Sequence of chain 1.A:
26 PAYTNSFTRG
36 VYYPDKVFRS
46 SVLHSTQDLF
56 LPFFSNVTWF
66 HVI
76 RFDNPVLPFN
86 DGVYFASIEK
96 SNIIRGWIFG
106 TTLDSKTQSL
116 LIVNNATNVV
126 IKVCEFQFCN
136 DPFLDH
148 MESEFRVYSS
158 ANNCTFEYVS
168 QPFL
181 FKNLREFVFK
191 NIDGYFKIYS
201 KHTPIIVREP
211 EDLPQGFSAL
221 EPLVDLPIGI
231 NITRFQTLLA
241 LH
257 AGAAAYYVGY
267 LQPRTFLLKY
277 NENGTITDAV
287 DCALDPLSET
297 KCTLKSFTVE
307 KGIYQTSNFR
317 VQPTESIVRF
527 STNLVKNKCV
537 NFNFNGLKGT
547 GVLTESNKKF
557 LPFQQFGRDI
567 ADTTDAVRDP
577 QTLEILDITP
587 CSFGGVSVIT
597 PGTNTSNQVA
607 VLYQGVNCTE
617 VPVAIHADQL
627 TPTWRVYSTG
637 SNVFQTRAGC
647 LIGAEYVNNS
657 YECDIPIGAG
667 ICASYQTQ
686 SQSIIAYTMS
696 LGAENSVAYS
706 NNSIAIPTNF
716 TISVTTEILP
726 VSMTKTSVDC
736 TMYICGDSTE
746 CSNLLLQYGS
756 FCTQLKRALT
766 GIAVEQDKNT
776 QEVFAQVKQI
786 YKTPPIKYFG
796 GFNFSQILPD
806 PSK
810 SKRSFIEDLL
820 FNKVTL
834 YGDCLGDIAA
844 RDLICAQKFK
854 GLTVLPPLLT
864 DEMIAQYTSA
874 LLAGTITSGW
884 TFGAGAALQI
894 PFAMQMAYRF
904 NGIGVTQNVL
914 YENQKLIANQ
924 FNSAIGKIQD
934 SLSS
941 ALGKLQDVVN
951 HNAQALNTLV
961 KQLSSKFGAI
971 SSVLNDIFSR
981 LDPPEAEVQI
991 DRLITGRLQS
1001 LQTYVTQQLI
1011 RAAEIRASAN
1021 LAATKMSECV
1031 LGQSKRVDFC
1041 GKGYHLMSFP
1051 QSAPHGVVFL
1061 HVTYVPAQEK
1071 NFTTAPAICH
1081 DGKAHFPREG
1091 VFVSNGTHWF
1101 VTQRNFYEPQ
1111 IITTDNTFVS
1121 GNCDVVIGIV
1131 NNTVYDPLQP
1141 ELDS

Sequence of chain 1.C:
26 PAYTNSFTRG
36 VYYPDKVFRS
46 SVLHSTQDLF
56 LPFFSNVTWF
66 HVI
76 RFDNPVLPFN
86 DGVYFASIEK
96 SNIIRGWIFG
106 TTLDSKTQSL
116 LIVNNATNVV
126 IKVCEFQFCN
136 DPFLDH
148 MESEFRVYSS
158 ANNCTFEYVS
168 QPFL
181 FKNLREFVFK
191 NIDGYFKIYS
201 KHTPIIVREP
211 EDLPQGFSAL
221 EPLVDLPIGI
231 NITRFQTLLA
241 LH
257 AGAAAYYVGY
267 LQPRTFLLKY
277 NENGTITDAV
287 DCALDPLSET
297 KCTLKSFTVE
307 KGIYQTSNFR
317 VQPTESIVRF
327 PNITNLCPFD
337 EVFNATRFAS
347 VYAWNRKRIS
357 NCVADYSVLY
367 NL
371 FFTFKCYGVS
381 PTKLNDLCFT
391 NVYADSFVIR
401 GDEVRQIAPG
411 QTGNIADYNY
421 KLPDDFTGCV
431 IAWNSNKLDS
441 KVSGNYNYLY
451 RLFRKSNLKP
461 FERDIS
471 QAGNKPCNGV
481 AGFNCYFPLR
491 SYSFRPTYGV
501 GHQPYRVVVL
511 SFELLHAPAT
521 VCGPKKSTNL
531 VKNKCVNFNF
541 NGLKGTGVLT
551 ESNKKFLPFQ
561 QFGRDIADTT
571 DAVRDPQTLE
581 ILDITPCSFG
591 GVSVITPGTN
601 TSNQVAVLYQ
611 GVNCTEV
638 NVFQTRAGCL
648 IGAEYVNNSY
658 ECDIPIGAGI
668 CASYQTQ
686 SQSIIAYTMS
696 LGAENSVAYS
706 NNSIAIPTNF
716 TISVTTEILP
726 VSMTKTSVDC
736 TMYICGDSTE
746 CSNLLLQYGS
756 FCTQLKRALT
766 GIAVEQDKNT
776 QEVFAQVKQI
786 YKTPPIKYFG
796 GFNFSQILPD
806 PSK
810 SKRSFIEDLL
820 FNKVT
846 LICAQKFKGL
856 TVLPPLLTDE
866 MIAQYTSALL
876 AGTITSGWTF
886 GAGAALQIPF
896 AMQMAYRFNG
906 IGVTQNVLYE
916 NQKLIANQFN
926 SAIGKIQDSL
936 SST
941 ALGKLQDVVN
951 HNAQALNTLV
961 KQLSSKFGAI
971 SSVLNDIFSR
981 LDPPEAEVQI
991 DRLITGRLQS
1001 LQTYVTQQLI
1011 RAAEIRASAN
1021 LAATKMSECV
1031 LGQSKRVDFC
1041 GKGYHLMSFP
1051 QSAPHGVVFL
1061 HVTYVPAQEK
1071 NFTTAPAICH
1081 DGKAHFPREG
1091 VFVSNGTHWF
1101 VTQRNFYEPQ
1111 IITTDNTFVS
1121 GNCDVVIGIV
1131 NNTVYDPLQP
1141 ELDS

A protein and the small-molecule ligand that binds it are described below.
Small molecule (SMILES): CC(=O)N[C@@H]1[C@@H](O)[C@H](O)[C@@H](CO)O[C@H]1O

Binding-site contacts:
Ligand atom C4 contacts residue TYR793 of chain 1.C at 3.6 Å (hydrophobic).
Ligand atom C5 contacts residue ASN706 of chain 1.A at 3.7 Å.
Ligand atom C7 contacts residue TYR793 of chain 1.C at 4.0 Å (hydrophobic).
Ligand atom C3 contacts residue TYR793 of chain 1.C at 4.0 Å (hydrophobic).
Ligand atom C6 contacts residue ILE791 of chain 1.C at 3.5 Å (hydrophobic).
Ligand atom C1 contacts residue ASN706 of chain 1.A at 1.5 Å.
Ligand atom O7 contacts residue ASN706 of chain 1.A at 3.0 Å (h-bond).
Ligand atom C8 contacts residue TYR793 of chain 1.C at 3.9 Å (hydrophobic).
Ligand atom C6 contacts residue ASN706 of chain 1.A at 4.4 Å.
Ligand atom O6 contacts residue ILE791 of chain 1.C at 4.3 Å.
Ligand atom C6 contacts residue TYR793 of chain 1.C at 4.0 Å (hydrophobic).
Ligand atom O4 contacts residue ILE791 of chain 1.C at 3.3 Å.
Ligand atom N2 contacts residue TYR793 of chain 1.C at 4.3 Å.
Ligand atom O3 contacts residue TYR793 of chain 1.C at 3.9 Å.
Ligand atom O7 contacts residue TYR793 of chain 1.C at 4.5 Å.
Ligand atom O6 contacts residue TYR704 of chain 1.A at 4.2 Å.
Ligand atom O5 contacts residue TYR793 of chain 1.C at 4.5 Å.
Ligand atom N2 contacts residue ASN706 of chain 1.A at 3.0 Å (h-bond).
Ligand atom C2 contacts residue TYR793 of chain 1.C at 3.7 Å (hydrophobic).
Ligand atom C5 contacts residue ILE791 of chain 1.C at 4.2 Å (hydrophobic).
Ligand atom O4 contacts residue TYR793 of chain 1.C at 4.1 Å.
Ligand atom C7 contacts residue ASN706 of chain 1.A at 3.4 Å.
Ligand atom O6 contacts residue ASN706 of chain 1.A at 3.5 Å (h-bond).
Ligand atom C4 contacts residue ASN706 of chain 1.A at 4.2 Å.
Ligand atom O6 contacts residue TYR793 of chain 1.C at 3.6 Å.
Ligand atom C2 contacts residue ASN706 of chain 1.A at 2.5 Å.
Ligand atom C3 contacts residue ASN706 of chain 1.A at 3.8 Å.
Ligand atom C5 contacts residue TYR793 of chain 1.C at 4.4 Å (hydrophobic).
Ligand atom C4 contacts residue ILE791 of chain 1.C at 4.3 Å (hydrophobic).
Ligand atom O5 contacts residue ASN706 of chain 1.A at 2.4 Å (h-bond).